This protein binds this small molecule.
Small molecule (SMILES): NCC(=O)O

Sequence of chain 30.C:
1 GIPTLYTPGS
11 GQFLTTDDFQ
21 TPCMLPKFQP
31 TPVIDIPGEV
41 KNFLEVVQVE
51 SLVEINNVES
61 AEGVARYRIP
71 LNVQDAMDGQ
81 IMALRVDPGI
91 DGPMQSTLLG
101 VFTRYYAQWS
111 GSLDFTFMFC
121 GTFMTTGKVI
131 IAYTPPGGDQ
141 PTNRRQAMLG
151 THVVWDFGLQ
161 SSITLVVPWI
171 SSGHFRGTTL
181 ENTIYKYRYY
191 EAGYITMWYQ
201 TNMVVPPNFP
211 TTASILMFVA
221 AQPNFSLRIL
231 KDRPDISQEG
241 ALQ

Binding-site contacts:
Ligand atom O contacts residue PHE264 of chain 30.A at 3.9 Å.
Ligand atom C contacts residue PHE264 of chain 30.A at 3.8 Å (hydrophobic).
Ligand atom CA contacts residue CYS1 of chain 30.E at 2.4 Å (hydrophobic).
Ligand atom OXT contacts residue CYS1 of chain 30.E at 2.7 Å (h-bond).
Ligand atom CA contacts residue MET247 of chain 30.A at 4.1 Å (hydrophobic).
Ligand atom OXT contacts residue GLN95 of chain 30.C at 2.7 Å (h-bond).
Ligand atom O contacts residue CYS1 of chain 30.E at 3.7 Å.
Ligand atom N contacts residue MET247 of chain 30.A at 3.8 Å.
Ligand atom N contacts residue CYS1 of chain 30.E at 1.3 Å.
Ligand atom O contacts residue GLN95 of chain 30.C at 3.3 Å (h-bond).
Ligand atom N contacts residue PHE264 of chain 30.A at 3.5 Å (h-bond).
Ligand atom C contacts residue MET247 of chain 30.A at 3.9 Å (hydrophobic).
Ligand atom O contacts residue SER96 of chain 30.C at 3.6 Å.
Ligand atom C contacts residue CYS1 of chain 30.E at 2.8 Å (hydrophobic).
Ligand atom O contacts residue MET247 of chain 30.A at 3.4 Å (h-bond).
Ligand atom C contacts residue GLN95 of chain 30.C at 3.1 Å.
Ligand atom C contacts residue ASP235 of chain 30.C at 4.0 Å.
Ligand atom OXT contacts residue PHE264 of chain 30.A at 4.2 Å.
Ligand atom CA contacts residue PHE264 of chain 30.A at 3.1 Å (hydrophobic).
Ligand atom CA contacts residue CYS265 of chain 30.A at 4.4 Å (hydrophobic).
Ligand atom OXT contacts residue ASP235 of chain 30.C at 2.9 Å (salt-bridge).
Ligand atom CA contacts residue GLN95 of chain 30.C at 4.2 Å.
Ligand atom O contacts residue ASP235 of chain 30.C at 4.5 Å.

Sequence of chain 30.A:
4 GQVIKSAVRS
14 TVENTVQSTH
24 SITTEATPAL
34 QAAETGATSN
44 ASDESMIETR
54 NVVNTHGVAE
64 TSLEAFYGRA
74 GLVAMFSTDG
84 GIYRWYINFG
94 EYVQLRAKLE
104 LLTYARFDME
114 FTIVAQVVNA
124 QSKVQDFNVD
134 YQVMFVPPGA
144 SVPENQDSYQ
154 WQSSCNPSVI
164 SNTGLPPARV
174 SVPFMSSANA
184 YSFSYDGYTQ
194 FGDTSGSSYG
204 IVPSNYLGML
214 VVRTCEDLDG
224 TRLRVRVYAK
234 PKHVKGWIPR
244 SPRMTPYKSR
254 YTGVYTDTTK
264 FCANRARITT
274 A